The small molecule below binds the protein below.
Small molecule (SMILES): CC(=O)N[C@@H]1[C@@H](O)[C@H](O)[C@@H](CO)O[C@H]1O

Sequence of chain 2.A:
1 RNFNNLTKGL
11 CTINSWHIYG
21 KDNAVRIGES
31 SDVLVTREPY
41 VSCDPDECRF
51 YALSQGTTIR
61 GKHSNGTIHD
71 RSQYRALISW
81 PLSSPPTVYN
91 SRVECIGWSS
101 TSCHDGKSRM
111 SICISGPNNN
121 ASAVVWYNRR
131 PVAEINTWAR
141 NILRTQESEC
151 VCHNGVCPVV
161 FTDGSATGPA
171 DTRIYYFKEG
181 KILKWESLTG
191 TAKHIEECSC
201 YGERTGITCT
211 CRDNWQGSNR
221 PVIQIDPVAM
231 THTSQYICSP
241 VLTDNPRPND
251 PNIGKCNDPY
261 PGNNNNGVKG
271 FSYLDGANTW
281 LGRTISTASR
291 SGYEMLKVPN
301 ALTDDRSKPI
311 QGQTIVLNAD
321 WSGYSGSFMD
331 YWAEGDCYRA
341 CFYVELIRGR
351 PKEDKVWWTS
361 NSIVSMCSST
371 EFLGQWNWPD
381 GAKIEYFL

Binding-site contacts:
Ligand atom O5 contacts residue ASN154 of chain 2.A at 3.7 Å.
Ligand atom C4 contacts residue ASN5 of chain 2.A at 4.2 Å.
Ligand atom C3 contacts residue PHE3 of chain 2.A at 4.5 Å (hydrophobic).
Ligand atom O3 contacts residue ASN2 of chain 2.A at 3.4 Å (h-bond).
Ligand atom C8 contacts residue PHE3 of chain 2.A at 3.4 Å (hydrophobic).
Ligand atom C8 contacts residue ASN2 of chain 2.A at 3.7 Å.
Ligand atom C1 contacts residue ASN5 of chain 2.A at 1.4 Å.
Ligand atom O7 contacts residue ASN5 of chain 2.A at 4.1 Å.
Ligand atom C1 contacts residue ASN154 of chain 2.A at 4.0 Å.
Ligand atom C3 contacts residue ASN5 of chain 2.A at 3.8 Å.
Ligand atom C1 contacts residue PHE3 of chain 2.A at 4.0 Å (hydrophobic).
Ligand atom O5 contacts residue ASN5 of chain 2.A at 2.4 Å (h-bond).
Ligand atom C7 contacts residue ASN2 of chain 2.A at 3.9 Å.
Ligand atom C5 contacts residue ASN154 of chain 2.A at 3.4 Å.
Ligand atom N2 contacts residue ASN2 of chain 2.A at 4.0 Å.
Ligand atom C6 contacts residue ASN154 of chain 2.A at 3.8 Å.
Ligand atom N2 contacts residue PHE3 of chain 2.A at 2.8 Å (h-bond).
Ligand atom C4 contacts residue ASN154 of chain 2.A at 4.5 Å.
Ligand atom N2 contacts residue ASN5 of chain 2.A at 3.0 Å (h-bond).
Ligand atom C3 contacts residue ASN2 of chain 2.A at 4.3 Å.
Ligand atom C7 contacts residue PHE3 of chain 2.A at 3.6 Å (hydrophobic).
Ligand atom C2 contacts residue ASN5 of chain 2.A at 2.5 Å.
Ligand atom C5 contacts residue ASN5 of chain 2.A at 3.7 Å.
Ligand atom C7 contacts residue ASN5 of chain 2.A at 3.7 Å.
Ligand atom C2 contacts residue PHE3 of chain 2.A at 3.8 Å (hydrophobic).